Binding-site contacts:
Ligand atom C8 contacts residue ALA147 of chain 2.B at 3.3 Å (hydrophobic).
Ligand atom C4 contacts residue ASN154 of chain 2.B at 4.3 Å.
Ligand atom O5 contacts residue ASN154 of chain 2.B at 2.4 Å (h-bond).
Ligand atom C8 contacts residue GLY150 of chain 2.B at 3.9 Å.
Ligand atom O7 contacts residue GLY150 of chain 2.B at 4.5 Å.
Ligand atom C7 contacts residue GLY150 of chain 2.B at 4.0 Å.
Ligand atom N2 contacts residue GLY150 of chain 2.B at 4.2 Å.
Ligand atom C2 contacts residue ASN154 of chain 2.B at 2.5 Å.
Ligand atom O7 contacts residue ASN154 of chain 2.B at 2.8 Å (h-bond).
Ligand atom C8 contacts residue SER151 of chain 2.B at 3.5 Å.
Ligand atom C8 contacts residue ASN154 of chain 2.B at 4.4 Å.
Ligand atom C7 contacts residue ASN154 of chain 2.B at 3.1 Å.
Ligand atom C7 contacts residue SER151 of chain 2.B at 4.1 Å.
Ligand atom C1 contacts residue GLY150 of chain 2.B at 4.1 Å.
Ligand atom C5 contacts residue ASN154 of chain 2.B at 3.7 Å.
Ligand atom C3 contacts residue ASN154 of chain 2.B at 3.8 Å.
Ligand atom O7 contacts residue THR156 of chain 2.B at 4.0 Å.
Ligand atom C1 contacts residue ASN154 of chain 2.B at 1.4 Å.
Ligand atom N2 contacts residue ASN154 of chain 2.B at 3.0 Å (h-bond).

A small-molecule ligand and the protein it binds are described below.
Small molecule (SMILES): CC(=O)N[C@@H]1[C@@H](O)[C@H](O)[C@@H](CO)O[C@H]1O

Sequence of chain 2.B:
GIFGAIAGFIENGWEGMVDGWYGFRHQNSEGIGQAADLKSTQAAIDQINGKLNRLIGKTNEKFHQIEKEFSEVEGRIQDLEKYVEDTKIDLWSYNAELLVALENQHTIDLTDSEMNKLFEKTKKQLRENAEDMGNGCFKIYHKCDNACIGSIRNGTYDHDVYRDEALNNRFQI